Binding-site contacts:
Ligand atom O5 contacts residue ARG296 of chain 1.A at 3.0 Å (salt-bridge).
Ligand atom O4 contacts residue ASN239 of chain 1.A at 3.3 Å.
Ligand atom C6 contacts residue TYR306 of chain 1.A at 3.9 Å (hydrophobic).
Ligand atom C4 contacts residue ARG296 of chain 1.A at 3.9 Å.
Ligand atom C6 contacts residue ASN239 of chain 1.A at 4.0 Å.
Ligand atom O5 contacts residue ASN239 of chain 1.A at 3.8 Å.
Ligand atom O6A contacts residue VAL362 of chain 1.A at 3.8 Å.
Ligand atom C6 contacts residue HIS360 of chain 1.A at 3.5 Å.
Ligand atom O5 contacts residue TYR279 of chain 1.A at 4.3 Å.
Ligand atom C1 contacts residue ASN239 of chain 1.A at 4.0 Å.
Ligand atom C1 contacts residue ARG153 of chain 1.A at 3.9 Å.
Ligand atom C2 contacts residue ARG153 of chain 1.A at 3.8 Å.
Ligand atom C1 contacts residue ARG296 of chain 1.A at 3.8 Å.
Ligand atom C3 contacts residue ARG296 of chain 1.A at 3.7 Å.
Ligand atom O6A contacts residue ASN239 of chain 1.A at 3.7 Å.
Ligand atom C5 contacts residue ARG296 of chain 1.A at 4.0 Å.
Ligand atom O6A contacts residue HIS360 of chain 1.A at 2.7 Å (h-bond).
Ligand atom O2 contacts residue ARG296 of chain 1.A at 4.4 Å.
Ligand atom O3 contacts residue ARG296 of chain 1.A at 2.9 Å (salt-bridge).
Ligand atom O2S contacts residue PHE56 of chain 1.A at 3.9 Å.
Ligand atom C2 contacts residue ASN239 of chain 1.A at 3.8 Å.
Ligand atom C6 contacts residue ARG296 of chain 1.A at 3.9 Å.
Ligand atom O6B contacts residue HIS122 of chain 1.A at 4.0 Å.
Ligand atom C1 contacts residue TYR279 of chain 1.A at 4.4 Å (hydrophobic).
Ligand atom O6A contacts residue TYR306 of chain 1.A at 3.9 Å.
Ligand atom O2 contacts residue ARG153 of chain 1.A at 3.4 Å (salt-bridge).
Ligand atom C5 contacts residue ASN239 of chain 1.A at 4.4 Å.
Ligand atom O6A contacts residue TYR279 of chain 1.A at 3.0 Å (h-bond).
Ligand atom C2 contacts residue ARG296 of chain 1.A at 3.8 Å.
Ligand atom O6B contacts residue HIS360 of chain 1.A at 3.4 Å (h-bond).
Ligand atom C4 contacts residue ASN239 of chain 1.A at 4.4 Å.
Ligand atom C6 contacts residue TYR279 of chain 1.A at 3.8 Å (hydrophobic).
Ligand atom O1S contacts residue ASN239 of chain 1.A at 4.3 Å.
Ligand atom O6B contacts residue TYR306 of chain 1.A at 3.5 Å.
Ligand atom C4 contacts residue TYR279 of chain 1.A at 3.7 Å (hydrophobic).
Ligand atom C5 contacts residue TYR279 of chain 1.A at 4.2 Å (hydrophobic).
Ligand atom O3S contacts residue PHE56 of chain 1.A at 4.2 Å.
Ligand atom C6 contacts residue TYR306 of chain 1.A at 3.7 Å (hydrophobic).
Ligand atom O2 contacts residue ASN239 of chain 1.A at 3.9 Å.
Ligand atom C6 contacts residue GLY238 of chain 1.A at 4.3 Å.

A protein and the small-molecule ligand that binds it are described below.
Small molecule (SMILES): C[C@@H]1O[C@@H](O)[C@H](O)[C@H](OS(=O)(=O)O)[C@H]1O[C@@H]1O[C@H](C(=O)O)[C@@H](O[C@@H]2O[C@@H](C)[C@H](O[C@@H]3OC(C(=O)O)=C[C@H](O)[C@H]3O)[C@@H](OS(=O)(=O)O)[C@H]2O)[C@H](O)[C@H]1O

Sequence of chain 1.A:
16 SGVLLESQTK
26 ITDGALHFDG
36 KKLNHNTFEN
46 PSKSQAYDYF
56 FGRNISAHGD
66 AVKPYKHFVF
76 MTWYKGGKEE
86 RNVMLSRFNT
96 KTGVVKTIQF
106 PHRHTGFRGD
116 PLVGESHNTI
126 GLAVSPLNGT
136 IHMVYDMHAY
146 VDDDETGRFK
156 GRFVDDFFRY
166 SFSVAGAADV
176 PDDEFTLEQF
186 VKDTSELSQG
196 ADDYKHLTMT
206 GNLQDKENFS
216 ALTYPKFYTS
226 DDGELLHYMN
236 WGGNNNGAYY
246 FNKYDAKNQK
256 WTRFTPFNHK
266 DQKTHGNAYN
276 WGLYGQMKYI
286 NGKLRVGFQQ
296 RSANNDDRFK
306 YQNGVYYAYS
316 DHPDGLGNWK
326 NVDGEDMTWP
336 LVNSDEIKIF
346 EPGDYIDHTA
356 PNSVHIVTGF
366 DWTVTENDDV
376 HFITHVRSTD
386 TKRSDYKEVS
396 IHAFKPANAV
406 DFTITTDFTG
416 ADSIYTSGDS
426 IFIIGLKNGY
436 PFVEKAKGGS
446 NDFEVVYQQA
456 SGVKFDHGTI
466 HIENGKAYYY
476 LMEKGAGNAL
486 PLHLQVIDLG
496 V